The small molecule below binds the protein below.
Small molecule (SMILES): Nc1ccc(/C=C/c2cc(Br)c(N)c(Br)c2)cc1

Binding-site contacts:
Ligand atom BRAD contacts residue THR118 of chain 2.B at 3.7 Å.
Ligand atom CAI contacts residue IW51 of chain 2.D at 0.8 Å.
Ligand atom CAP contacts residue IW51 of chain 2.D at 0.0 Å.
Ligand atom CAH contacts residue LYS15 of chain 1.B at 3.7 Å.
Ligand atom BRAC contacts residue THR119 of chain 1.B at 3.8 Å.
Ligand atom CAM contacts residue IW51 of chain 2.D at 0.8 Å.
Ligand atom BRAC contacts residue SER117 of chain 1.B at 3.4 Å.
Ligand atom BRAC contacts residue ALA108 of chain 1.B at 3.8 Å.
Ligand atom CAQ contacts residue IW51 of chain 2.D at 0.9 Å.
Ligand atom CAK contacts residue ALA108 of chain 1.B at 3.9 Å (hydrophobic).
Ligand atom NAB contacts residue IW51 of chain 2.D at 0.0 Å (h-bond).
Ligand atom CAG contacts residue LYS15 of chain 1.B at 3.7 Å.
Ligand atom CAK contacts residue IW51 of chain 2.D at 0.0 Å.
Ligand atom NAB contacts residue SER117 of chain 2.B at 3.1 Å (h-bond).
Ligand atom NAB contacts residue LEU110 of chain 2.B at 3.6 Å.
Ligand atom CAM contacts residue LYS15 of chain 2.B at 3.8 Å.
Ligand atom NAB contacts residue LEU110 of chain 1.B at 3.6 Å.
Ligand atom CAG contacts residue IW51 of chain 2.D at 0.8 Å.
Ligand atom CAO contacts residue IW51 of chain 2.D at 0.0 Å.
Ligand atom CAN contacts residue IW51 of chain 2.D at 0.0 Å.
Ligand atom NAA contacts residue IW51 of chain 2.D at 1.4 Å (h-bond).
Ligand atom CAJ contacts residue IW51 of chain 2.D at 1.7 Å.
Ligand atom CAM contacts residue LYS15 of chain 1.B at 3.7 Å.
Ligand atom CAG contacts residue LYS15 of chain 2.B at 3.7 Å.
Ligand atom BRAC contacts residue IW51 of chain 2.D at 0.0 Å.
Ligand atom BRAD contacts residue ALA108 of chain 2.B at 3.8 Å.
Ligand atom CAE contacts residue ALA108 of chain 2.B at 3.8 Å (hydrophobic).
Ligand atom CAR contacts residue IW51 of chain 2.D at 0.1 Å.
Ligand atom NAB contacts residue SER117 of chain 1.B at 3.1 Å (h-bond).
Ligand atom CAF contacts residue IW51 of chain 2.D at 0.2 Å.
Ligand atom BRAC contacts residue THR118 of chain 1.B at 3.7 Å.
Ligand atom CAE contacts residue IW51 of chain 2.D at 1.3 Å.
Ligand atom BRAD contacts residue THR119 of chain 2.B at 3.8 Å.
Ligand atom CAE contacts residue LEU17 of chain 1.B at 3.7 Å (hydrophobic).
Ligand atom CAH contacts residue IW51 of chain 2.D at 1.6 Å.
Ligand atom BRAD contacts residue SER117 of chain 2.B at 3.4 Å.
Ligand atom CAI contacts residue LYS15 of chain 2.B at 3.9 Å.
Ligand atom CAL contacts residue IW51 of chain 2.D at 0.0 Å.
Ligand atom BRAC contacts residue LEU110 of chain 1.B at 4.0 Å.
Ligand atom BRAD contacts residue IW51 of chain 2.D at 0.0 Å.

Sequence of chain 2.B:
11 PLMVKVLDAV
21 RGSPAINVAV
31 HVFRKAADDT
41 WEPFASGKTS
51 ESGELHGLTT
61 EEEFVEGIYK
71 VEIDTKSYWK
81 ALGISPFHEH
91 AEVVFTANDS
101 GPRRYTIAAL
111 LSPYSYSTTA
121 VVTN

Sequence of chain 1.B:
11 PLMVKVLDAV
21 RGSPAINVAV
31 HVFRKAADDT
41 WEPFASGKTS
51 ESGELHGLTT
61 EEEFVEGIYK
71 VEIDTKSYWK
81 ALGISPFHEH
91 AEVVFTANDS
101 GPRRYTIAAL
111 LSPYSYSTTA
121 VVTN